Sequence of chain 1.F:
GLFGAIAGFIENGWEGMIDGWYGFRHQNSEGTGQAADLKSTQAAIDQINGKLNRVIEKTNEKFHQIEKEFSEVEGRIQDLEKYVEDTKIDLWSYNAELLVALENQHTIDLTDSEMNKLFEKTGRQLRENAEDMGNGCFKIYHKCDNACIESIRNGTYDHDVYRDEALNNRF

Sequence of chain 1.E:
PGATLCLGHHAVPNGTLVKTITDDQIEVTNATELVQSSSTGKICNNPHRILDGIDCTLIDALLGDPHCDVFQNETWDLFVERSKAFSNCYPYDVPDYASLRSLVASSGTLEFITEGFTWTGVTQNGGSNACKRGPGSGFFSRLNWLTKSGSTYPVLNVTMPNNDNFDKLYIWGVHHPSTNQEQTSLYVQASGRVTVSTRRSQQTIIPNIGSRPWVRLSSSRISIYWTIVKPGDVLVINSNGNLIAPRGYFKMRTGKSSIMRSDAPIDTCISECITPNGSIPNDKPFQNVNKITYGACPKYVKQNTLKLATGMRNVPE

Binding-site contacts:
Ligand atom C6 contacts residue LEU52 of chain 1.F at 4.1 Å (hydrophobic).
Ligand atom C7 contacts residue ASN32 of chain 1.E at 3.5 Å.
Ligand atom C1 contacts residue ASN32 of chain 1.E at 1.4 Å.
Ligand atom C1 contacts residue THR312 of chain 1.E at 3.9 Å.
Ligand atom O5 contacts residue ASN32 of chain 1.E at 2.4 Å (h-bond).
Ligand atom N2 contacts residue ASN32 of chain 1.E at 2.9 Å (h-bond).
Ligand atom C2 contacts residue ASN32 of chain 1.E at 2.5 Å.
Ligand atom C3 contacts residue ASN32 of chain 1.E at 3.8 Å.
Ligand atom C6 contacts residue THR312 of chain 1.E at 4.5 Å.
Ligand atom C5 contacts residue ASN32 of chain 1.E at 3.7 Å.
Ligand atom O6 contacts residue ASN32 of chain 1.E at 4.4 Å.
Ligand atom C1 contacts residue ALA33 of chain 1.E at 4.5 Å (hydrophobic).
Ligand atom O7 contacts residue ASN32 of chain 1.E at 3.7 Å.
Ligand atom C6 contacts residue ASN32 of chain 1.E at 4.5 Å.
Ligand atom C4 contacts residue ASN32 of chain 1.E at 4.3 Å.
Ligand atom O5 contacts residue THR312 of chain 1.E at 3.4 Å (h-bond).

The protein below binds the small molecule below.
Small molecule (SMILES): CC(=O)N[C@@H]1[C@@H](O)[C@H](O)[C@@H](CO)O[C@H]1O